Sequence of chain 1.C:
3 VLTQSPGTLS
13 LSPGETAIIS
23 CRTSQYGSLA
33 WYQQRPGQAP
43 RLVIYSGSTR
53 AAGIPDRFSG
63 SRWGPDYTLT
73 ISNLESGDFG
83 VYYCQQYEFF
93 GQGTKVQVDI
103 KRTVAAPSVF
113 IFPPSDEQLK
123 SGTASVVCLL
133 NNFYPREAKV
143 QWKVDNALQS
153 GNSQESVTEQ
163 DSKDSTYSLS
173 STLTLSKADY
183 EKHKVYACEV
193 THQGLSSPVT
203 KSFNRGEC

The protein below binds the small molecule below.
Small molecule (SMILES): CC(=O)N[C@@H]1[C@@H](O)[C@H](O)[C@@H](CO)O[C@H]1O

Sequence of chain 1.A:
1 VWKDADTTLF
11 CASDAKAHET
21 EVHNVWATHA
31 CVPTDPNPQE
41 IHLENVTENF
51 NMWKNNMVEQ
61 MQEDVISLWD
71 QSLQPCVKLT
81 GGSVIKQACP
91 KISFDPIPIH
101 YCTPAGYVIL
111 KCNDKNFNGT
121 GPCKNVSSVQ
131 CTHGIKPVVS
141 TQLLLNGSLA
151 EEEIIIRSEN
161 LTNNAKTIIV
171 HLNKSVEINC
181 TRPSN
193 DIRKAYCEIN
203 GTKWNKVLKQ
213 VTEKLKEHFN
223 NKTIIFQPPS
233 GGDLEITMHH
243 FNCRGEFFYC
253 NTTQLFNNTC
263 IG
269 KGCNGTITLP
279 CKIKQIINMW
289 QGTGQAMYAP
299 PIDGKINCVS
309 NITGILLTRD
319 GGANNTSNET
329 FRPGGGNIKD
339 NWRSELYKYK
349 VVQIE

Sequence of chain 1.B:
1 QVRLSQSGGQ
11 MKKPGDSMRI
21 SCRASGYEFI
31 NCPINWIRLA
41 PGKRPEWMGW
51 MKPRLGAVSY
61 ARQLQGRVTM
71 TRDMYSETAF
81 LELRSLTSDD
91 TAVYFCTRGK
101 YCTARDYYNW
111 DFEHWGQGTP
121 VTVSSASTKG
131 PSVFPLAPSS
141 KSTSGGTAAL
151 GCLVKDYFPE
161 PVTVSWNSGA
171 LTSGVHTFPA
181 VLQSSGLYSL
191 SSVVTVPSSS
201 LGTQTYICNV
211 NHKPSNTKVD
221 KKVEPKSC

Binding-site contacts:
Ligand atom O7 contacts residue GLU159 of chain 1.A at 3.3 Å (salt-bridge).
Ligand atom C7 contacts residue GLU159 of chain 1.A at 3.5 Å.
Ligand atom N2 contacts residue ASN160 of chain 1.A at 3.0 Å (h-bond).
Ligand atom C5 contacts residue TYR89 of chain 1.C at 4.1 Å (hydrophobic).
Ligand atom O6 contacts residue TYR89 of chain 1.C at 3.0 Å (h-bond).
Ligand atom O5 contacts residue ASN160 of chain 1.A at 2.2 Å (h-bond).
Ligand atom C5 contacts residue ASN160 of chain 1.A at 3.6 Å.
Ligand atom C6 contacts residue SER30 of chain 1.C at 3.5 Å.
Ligand atom C1 contacts residue ASN160 of chain 1.A at 1.4 Å.
Ligand atom C5 contacts residue GLY29 of chain 1.C at 4.4 Å.
Ligand atom O5 contacts residue TYR89 of chain 1.C at 3.6 Å.
Ligand atom C8 contacts residue GLU159 of chain 1.A at 3.9 Å.
Ligand atom N2 contacts residue GLU159 of chain 1.A at 4.1 Å.
Ligand atom C1 contacts residue TYR89 of chain 1.C at 4.2 Å (hydrophobic).
Ligand atom C7 contacts residue ASN160 of chain 1.A at 3.7 Å.
Ligand atom O6 contacts residue TYR108 of chain 1.B at 3.5 Å (h-bond).
Ligand atom O7 contacts residue ASN160 of chain 1.A at 3.9 Å.
Ligand atom C2 contacts residue ASN160 of chain 1.A at 2.5 Å.
Ligand atom O6 contacts residue GLY29 of chain 1.C at 3.8 Å.
Ligand atom C4 contacts residue ASN160 of chain 1.A at 4.2 Å.
Ligand atom C6 contacts residue TYR89 of chain 1.C at 4.2 Å (hydrophobic).
Ligand atom C6 contacts residue GLY29 of chain 1.C at 4.1 Å.
Ligand atom C3 contacts residue ASN160 of chain 1.A at 3.8 Å.
Ligand atom O6 contacts residue SER30 of chain 1.C at 3.4 Å (h-bond).